Binding-site contacts:
Ligand atom O7 contacts residue ASN360 of chain 1.B at 3.4 Å (h-bond).
Ligand atom C3 contacts residue ASN361 of chain 1.B at 3.7 Å.
Ligand atom C8 contacts residue ASN361 of chain 1.B at 3.4 Å.
Ligand atom O7 contacts residue ASN361 of chain 1.B at 4.2 Å.
Ligand atom O7 contacts residue LEU359 of chain 1.B at 3.6 Å.
Ligand atom C7 contacts residue ASN360 of chain 1.B at 4.4 Å.
Ligand atom C2 contacts residue ASN361 of chain 1.B at 2.3 Å.
Ligand atom N2 contacts residue ASN361 of chain 1.B at 2.8 Å (h-bond).
Ligand atom C8 contacts residue PRO397 of chain 1.B at 3.8 Å (hydrophobic).
Ligand atom O5 contacts residue ASN361 of chain 1.B at 2.4 Å (h-bond).
Ligand atom C4 contacts residue ASN361 of chain 1.B at 4.2 Å.
Ligand atom C1 contacts residue ASN361 of chain 1.B at 1.4 Å.
Ligand atom C5 contacts residue ASN361 of chain 1.B at 3.7 Å.
Ligand atom C7 contacts residue ASN361 of chain 1.B at 3.3 Å.

A protein and the small-molecule ligand that binds it are described below.
Small molecule (SMILES): CC(=O)N[C@H]1[C@H](O[C@H]2[C@H](O)[C@@H](NC(C)=O)CO[C@@H]2CO)O[C@H](CO)[C@@H](O)[C@@H]1O

Sequence of chain 1.B:
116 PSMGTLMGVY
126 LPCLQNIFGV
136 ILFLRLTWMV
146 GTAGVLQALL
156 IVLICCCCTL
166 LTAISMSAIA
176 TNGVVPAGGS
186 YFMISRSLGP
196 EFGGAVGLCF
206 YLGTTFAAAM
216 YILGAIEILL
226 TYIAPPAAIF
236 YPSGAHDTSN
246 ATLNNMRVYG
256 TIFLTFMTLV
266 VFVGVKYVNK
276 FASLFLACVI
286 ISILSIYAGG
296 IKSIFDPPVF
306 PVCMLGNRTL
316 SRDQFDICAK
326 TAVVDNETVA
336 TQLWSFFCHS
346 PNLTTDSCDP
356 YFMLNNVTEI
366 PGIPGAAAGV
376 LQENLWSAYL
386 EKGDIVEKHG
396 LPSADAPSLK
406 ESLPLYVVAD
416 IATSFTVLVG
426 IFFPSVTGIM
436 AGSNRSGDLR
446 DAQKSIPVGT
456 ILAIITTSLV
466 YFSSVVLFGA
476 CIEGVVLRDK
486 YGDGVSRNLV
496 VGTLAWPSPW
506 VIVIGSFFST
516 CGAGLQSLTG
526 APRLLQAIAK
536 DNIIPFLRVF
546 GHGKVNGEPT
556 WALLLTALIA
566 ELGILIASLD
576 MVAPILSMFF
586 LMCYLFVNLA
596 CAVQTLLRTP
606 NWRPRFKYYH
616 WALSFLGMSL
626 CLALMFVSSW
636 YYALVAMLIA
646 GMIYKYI